Sequence of chain 1.A:
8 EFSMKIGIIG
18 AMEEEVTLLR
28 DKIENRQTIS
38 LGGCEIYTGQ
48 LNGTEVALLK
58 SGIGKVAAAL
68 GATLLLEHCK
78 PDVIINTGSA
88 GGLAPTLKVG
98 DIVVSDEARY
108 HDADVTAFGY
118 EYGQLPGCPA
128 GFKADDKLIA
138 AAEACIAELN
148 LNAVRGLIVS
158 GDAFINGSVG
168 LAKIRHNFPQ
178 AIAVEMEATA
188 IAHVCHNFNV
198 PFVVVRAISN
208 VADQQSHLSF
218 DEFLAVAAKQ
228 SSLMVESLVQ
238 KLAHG

Sequence of chain 1.B:
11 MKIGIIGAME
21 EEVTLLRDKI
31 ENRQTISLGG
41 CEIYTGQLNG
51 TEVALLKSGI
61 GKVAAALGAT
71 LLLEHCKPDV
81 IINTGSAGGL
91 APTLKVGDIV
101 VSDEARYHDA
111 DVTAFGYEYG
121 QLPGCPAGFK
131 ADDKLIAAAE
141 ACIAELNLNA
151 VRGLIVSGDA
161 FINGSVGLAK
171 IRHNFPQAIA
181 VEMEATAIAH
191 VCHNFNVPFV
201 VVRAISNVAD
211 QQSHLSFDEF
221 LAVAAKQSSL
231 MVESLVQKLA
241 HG

Binding-site contacts:
Ligand atom C5' contacts residue PHE161 of chain 1.B at 3.8 Å (hydrophobic).
Ligand atom C6 contacts residue PHE161 of chain 1.B at 3.6 Å (hydrophobic).
Ligand atom S5' contacts residue MET183 of chain 1.B at 3.7 Å.
Ligand atom N1 contacts residue ILE162 of chain 1.B at 2.9 Å (h-bond).
Ligand atom O3' contacts residue GLU184 of chain 1.B at 2.7 Å (salt-bridge).
Ligand atom C8 contacts residue ALA87 of chain 1.B at 3.5 Å (hydrophobic).
Ligand atom C2 contacts residue PHE161 of chain 1.B at 3.6 Å (hydrophobic).
Ligand atom N7 contacts residue ALA87 of chain 1.B at 3.4 Å.
Ligand atom O2' contacts residue GLU184 of chain 1.B at 2.6 Å (salt-bridge).
Ligand atom C8 contacts residue SER86 of chain 1.B at 3.4 Å.
Ligand atom C5 contacts residue GLY88 of chain 1.B at 3.8 Å.
Ligand atom C3' contacts residue MET183 of chain 1.B at 3.8 Å (hydrophobic).
Ligand atom O3' contacts residue ALA18 of chain 1.B at 3.6 Å.
Ligand atom O2' contacts residue MET183 of chain 1.B at 2.8 Å (h-bond).
Ligand atom O2' contacts residue ARG203 of chain 1.B at 3.4 Å (salt-bridge).
Ligand atom N6 contacts residue ALA209 of chain 1.B at 3.8 Å.
Ligand atom C2 contacts residue ALA160 of chain 1.B at 3.5 Å (hydrophobic).
Ligand atom C5 contacts residue PHE161 of chain 1.B at 3.5 Å (hydrophobic).
Ligand atom C2 contacts residue MET183 of chain 1.B at 3.8 Å (hydrophobic).
Ligand atom N6 contacts residue GLY88 of chain 1.B at 3.8 Å.
Ligand atom N3 contacts residue MET183 of chain 1.B at 3.4 Å.
Ligand atom CS contacts residue ILE60 of chain 1.B at 3.8 Å (hydrophobic).
Ligand atom O3' contacts residue ILE60 of chain 1.B at 3.6 Å.
Ligand atom C2 contacts residue ILE162 of chain 1.B at 3.6 Å (hydrophobic).
Ligand atom C8 contacts residue ASN207 of chain 1.B at 3.8 Å.
Ligand atom C5 contacts residue VAL181 of chain 1.B at 3.8 Å (hydrophobic).
Ligand atom N1 contacts residue PHE161 of chain 1.B at 3.7 Å.
Ligand atom N7 contacts residue GLY88 of chain 1.B at 3.3 Å (h-bond).
Ligand atom N6 contacts residue ASN207 of chain 1.B at 2.9 Å (h-bond).
Ligand atom O4' contacts residue PHE217 of chain 1.B at 3.6 Å.
Ligand atom CS contacts residue PHE115 of chain 1.A at 3.7 Å (hydrophobic).
Ligand atom N3 contacts residue GLU182 of chain 1.B at 3.5 Å.
Ligand atom C1' contacts residue SER86 of chain 1.B at 3.7 Å.
Ligand atom N6 contacts residue ILE162 of chain 1.B at 3.2 Å (h-bond).
Ligand atom N7 contacts residue ASN207 of chain 1.B at 2.9 Å (h-bond).
Ligand atom C8 contacts residue GLY88 of chain 1.B at 3.9 Å.
Ligand atom C3' contacts residue GLU184 of chain 1.B at 3.4 Å.
Ligand atom O2' contacts residue GLU182 of chain 1.B at 3.3 Å.
Ligand atom C2' contacts residue GLU184 of chain 1.B at 3.8 Å.
Ligand atom C2' contacts residue MET183 of chain 1.B at 3.5 Å (hydrophobic).

A small-molecule ligand and the protein it binds are described below.
Small molecule (SMILES): CSC[C@H]1O[C@@H](n2cnc3c(N)ncnc32)[C@H](O)[C@@H]1O